A small-molecule ligand and the protein it binds are described below.
Small molecule (SMILES): CC(=O)N[C@@H]1[C@@H](O)[C@H](O)[C@@H](CO)O[C@H]1O

Sequence of chain 37.B:
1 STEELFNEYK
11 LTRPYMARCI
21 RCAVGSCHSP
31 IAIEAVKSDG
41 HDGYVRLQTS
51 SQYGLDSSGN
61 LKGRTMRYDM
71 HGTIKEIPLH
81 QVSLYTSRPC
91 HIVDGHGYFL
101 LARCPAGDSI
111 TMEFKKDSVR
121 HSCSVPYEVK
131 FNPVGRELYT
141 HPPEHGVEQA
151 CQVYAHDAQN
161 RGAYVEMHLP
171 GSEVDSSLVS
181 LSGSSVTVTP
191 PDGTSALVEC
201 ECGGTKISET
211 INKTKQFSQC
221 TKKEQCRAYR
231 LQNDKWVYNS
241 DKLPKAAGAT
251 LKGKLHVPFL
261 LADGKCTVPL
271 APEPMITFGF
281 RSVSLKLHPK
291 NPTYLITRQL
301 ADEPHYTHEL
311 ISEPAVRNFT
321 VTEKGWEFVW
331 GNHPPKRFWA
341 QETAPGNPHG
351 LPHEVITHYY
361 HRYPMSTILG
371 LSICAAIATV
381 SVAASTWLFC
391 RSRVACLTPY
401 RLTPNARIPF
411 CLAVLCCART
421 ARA

Binding-site contacts:
Ligand atom C1 contacts residue ILE211 of chain 37.B at 4.1 Å (hydrophobic).
Ligand atom C2 contacts residue ASN212 of chain 37.B at 2.5 Å.
Ligand atom O5 contacts residue ASN212 of chain 37.B at 2.4 Å (h-bond).
Ligand atom O7 contacts residue ASN212 of chain 37.B at 4.5 Å.
Ligand atom C5 contacts residue ASN212 of chain 37.B at 3.7 Å.
Ligand atom C1 contacts residue ASN212 of chain 37.B at 1.4 Å.
Ligand atom C7 contacts residue ASN212 of chain 37.B at 3.9 Å.
Ligand atom N2 contacts residue ILE211 of chain 37.B at 4.0 Å.
Ligand atom C4 contacts residue ASN212 of chain 37.B at 4.2 Å.
Ligand atom C3 contacts residue ASN212 of chain 37.B at 3.8 Å.
Ligand atom O6 contacts residue ASN212 of chain 37.B at 4.4 Å.
Ligand atom N2 contacts residue ASN212 of chain 37.B at 2.9 Å (h-bond).